Sequence of chain 1.D:
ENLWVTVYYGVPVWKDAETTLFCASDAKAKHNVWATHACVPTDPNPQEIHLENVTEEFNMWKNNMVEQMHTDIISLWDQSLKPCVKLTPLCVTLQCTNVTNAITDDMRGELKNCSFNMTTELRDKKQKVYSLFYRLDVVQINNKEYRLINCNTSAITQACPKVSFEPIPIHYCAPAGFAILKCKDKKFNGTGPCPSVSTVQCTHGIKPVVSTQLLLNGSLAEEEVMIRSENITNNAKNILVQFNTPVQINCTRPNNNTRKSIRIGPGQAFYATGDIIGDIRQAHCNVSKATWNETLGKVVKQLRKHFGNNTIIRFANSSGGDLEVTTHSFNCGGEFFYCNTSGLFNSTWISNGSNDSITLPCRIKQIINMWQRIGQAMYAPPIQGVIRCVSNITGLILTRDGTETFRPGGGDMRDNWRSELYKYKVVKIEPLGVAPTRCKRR

Binding-site contacts:
Ligand atom C4 contacts residue NAG1 of chain 1.Y at 3.8 Å.
Ligand atom O6 contacts residue NAG1 of chain 1.Y at 3.3 Å (h-bond).
Ligand atom N2 contacts residue SER357 of chain 1.D at 4.3 Å.
Ligand atom N2 contacts residue SER333 of chain 1.D at 4.1 Å.
Ligand atom C2 contacts residue SER357 of chain 1.D at 3.9 Å.
Ligand atom O5 contacts residue ASN332 of chain 1.D at 2.4 Å (h-bond).
Ligand atom N2 contacts residue ASN332 of chain 1.D at 2.9 Å (h-bond).
Ligand atom O3 contacts residue NAG1 of chain 1.Y at 3.3 Å (h-bond).
Ligand atom C8 contacts residue NAG1 of chain 1.Y at 4.4 Å.
Ligand atom C5 contacts residue ASN332 of chain 1.D at 3.7 Å.
Ligand atom O7 contacts residue ASN355 of chain 1.D at 3.8 Å.
Ligand atom C6 contacts residue NAG1 of chain 1.Y at 4.4 Å.
Ligand atom C3 contacts residue NAG1 of chain 1.Y at 4.2 Å.
Ligand atom C7 contacts residue SER333 of chain 1.D at 4.3 Å.
Ligand atom C4 contacts residue ASN332 of chain 1.D at 4.2 Å.
Ligand atom O7 contacts residue SER357 of chain 1.D at 3.3 Å (h-bond).
Ligand atom C1 contacts residue SER357 of chain 1.D at 3.6 Å.
Ligand atom C2 contacts residue NAG1 of chain 1.Y at 4.1 Å.
Ligand atom C7 contacts residue SER357 of chain 1.D at 4.1 Å.
Ligand atom C8 contacts residue ASN332 of chain 1.D at 4.5 Å.
Ligand atom C8 contacts residue THR341 of chain 1.D at 4.2 Å.
Ligand atom C7 contacts residue ASN332 of chain 1.D at 3.4 Å.
Ligand atom O7 contacts residue ASN332 of chain 1.D at 3.4 Å (h-bond).
Ligand atom C7 contacts residue NAG1 of chain 1.Y at 3.8 Å.
Ligand atom C2 contacts residue ASN332 of chain 1.D at 2.5 Å.
Ligand atom N2 contacts residue NAG1 of chain 1.Y at 4.5 Å.
Ligand atom O7 contacts residue NAG1 of chain 1.Y at 3.0 Å (h-bond).
Ligand atom O5 contacts residue SER357 of chain 1.D at 3.9 Å.
Ligand atom C8 contacts residue SER333 of chain 1.D at 3.9 Å.
Ligand atom C3 contacts residue ASN332 of chain 1.D at 3.8 Å.
Ligand atom C1 contacts residue ASN332 of chain 1.D at 1.4 Å.
Ligand atom O4 contacts residue NAG1 of chain 1.Y at 4.3 Å.

A protein and the small-molecule ligand that binds it are described below.
Small molecule (SMILES): CC(=O)N[C@@H]1[C@@H](O)[C@H](O)[C@@H](CO)O[C@H]1O